Binding-site contacts:
Ligand atom C1 contacts residue ASN704 of chain 1.C at 1.4 Å.
Ligand atom C8 contacts residue GLN1058 of chain 1.C at 3.4 Å.
Ligand atom C2 contacts residue ASN704 of chain 1.C at 2.5 Å.
Ligand atom O5 contacts residue ASN704 of chain 1.C at 2.4 Å (h-bond).
Ligand atom C5 contacts residue ASN704 of chain 1.C at 3.6 Å.
Ligand atom C3 contacts residue ASN704 of chain 1.C at 3.8 Å.
Ligand atom C6 contacts residue LEU909 of chain 1.C at 4.4 Å (hydrophobic).
Ligand atom N2 contacts residue ASN704 of chain 1.C at 2.9 Å (h-bond).
Ligand atom C5 contacts residue LEU909 of chain 1.C at 4.0 Å (hydrophobic).
Ligand atom C7 contacts residue GLN1058 of chain 1.C at 4.4 Å.
Ligand atom O5 contacts residue GLN1058 of chain 1.C at 4.3 Å.
Ligand atom C1 contacts residue GLN1058 of chain 1.C at 4.4 Å.
Ligand atom O7 contacts residue ASN704 of chain 1.C at 4.4 Å.
Ligand atom C8 contacts residue ASN704 of chain 1.C at 3.7 Å.
Ligand atom C7 contacts residue LEU909 of chain 1.C at 3.6 Å (hydrophobic).
Ligand atom C7 contacts residue ASN704 of chain 1.C at 3.5 Å.
Ligand atom O7 contacts residue LEU909 of chain 1.C at 3.5 Å.
Ligand atom O4 contacts residue LEU909 of chain 1.C at 3.9 Å.
Ligand atom C4 contacts residue ASN704 of chain 1.C at 4.2 Å.
Ligand atom C8 contacts residue LEU909 of chain 1.C at 3.8 Å (hydrophobic).
Ligand atom N2 contacts residue LEU909 of chain 1.C at 4.3 Å.

Sequence of chain 1.C:
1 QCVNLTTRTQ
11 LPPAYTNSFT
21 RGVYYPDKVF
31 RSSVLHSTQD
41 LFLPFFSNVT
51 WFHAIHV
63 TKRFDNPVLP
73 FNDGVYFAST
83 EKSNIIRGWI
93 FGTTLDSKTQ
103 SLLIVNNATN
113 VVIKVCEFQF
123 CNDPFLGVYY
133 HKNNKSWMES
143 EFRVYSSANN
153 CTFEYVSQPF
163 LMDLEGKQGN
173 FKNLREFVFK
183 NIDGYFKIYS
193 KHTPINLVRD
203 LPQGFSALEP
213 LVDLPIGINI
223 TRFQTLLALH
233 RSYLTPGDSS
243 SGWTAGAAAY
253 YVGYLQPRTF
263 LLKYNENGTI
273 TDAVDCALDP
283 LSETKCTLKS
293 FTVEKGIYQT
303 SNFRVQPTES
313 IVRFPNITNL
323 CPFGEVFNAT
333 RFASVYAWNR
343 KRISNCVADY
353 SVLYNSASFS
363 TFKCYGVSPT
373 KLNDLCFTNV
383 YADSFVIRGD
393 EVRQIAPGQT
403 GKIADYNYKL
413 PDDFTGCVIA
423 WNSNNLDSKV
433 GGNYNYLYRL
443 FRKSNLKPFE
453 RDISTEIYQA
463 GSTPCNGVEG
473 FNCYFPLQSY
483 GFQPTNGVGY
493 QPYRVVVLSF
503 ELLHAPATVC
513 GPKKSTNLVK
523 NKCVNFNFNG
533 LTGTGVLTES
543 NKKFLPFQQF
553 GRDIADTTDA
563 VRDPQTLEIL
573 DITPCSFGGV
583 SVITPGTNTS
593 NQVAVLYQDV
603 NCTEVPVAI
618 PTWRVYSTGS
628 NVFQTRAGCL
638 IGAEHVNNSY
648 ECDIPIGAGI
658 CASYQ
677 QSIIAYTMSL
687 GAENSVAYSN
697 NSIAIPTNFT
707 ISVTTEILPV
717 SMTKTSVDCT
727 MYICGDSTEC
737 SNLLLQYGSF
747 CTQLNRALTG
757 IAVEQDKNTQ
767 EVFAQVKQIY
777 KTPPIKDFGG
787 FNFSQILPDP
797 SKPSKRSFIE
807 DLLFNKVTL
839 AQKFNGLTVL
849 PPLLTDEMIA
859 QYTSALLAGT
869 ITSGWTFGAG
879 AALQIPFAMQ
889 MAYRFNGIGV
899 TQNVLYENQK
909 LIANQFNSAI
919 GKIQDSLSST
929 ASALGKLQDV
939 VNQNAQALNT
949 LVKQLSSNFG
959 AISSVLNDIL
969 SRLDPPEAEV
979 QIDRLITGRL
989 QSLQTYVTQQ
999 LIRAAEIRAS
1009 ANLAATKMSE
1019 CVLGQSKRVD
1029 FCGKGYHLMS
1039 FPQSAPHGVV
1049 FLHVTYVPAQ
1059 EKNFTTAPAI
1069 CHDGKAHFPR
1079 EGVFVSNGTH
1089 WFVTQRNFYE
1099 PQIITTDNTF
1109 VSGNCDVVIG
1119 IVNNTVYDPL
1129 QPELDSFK

A protein and the small-molecule ligand that binds it are described below.
Small molecule (SMILES): CC(=O)N[C@H]1[C@H](O[C@H]2[C@H](O)[C@@H](NC(C)=O)CO[C@@H]2CO)O[C@H](CO)[C@@H](O)[C@@H]1O